Sequence of chain 1.C:
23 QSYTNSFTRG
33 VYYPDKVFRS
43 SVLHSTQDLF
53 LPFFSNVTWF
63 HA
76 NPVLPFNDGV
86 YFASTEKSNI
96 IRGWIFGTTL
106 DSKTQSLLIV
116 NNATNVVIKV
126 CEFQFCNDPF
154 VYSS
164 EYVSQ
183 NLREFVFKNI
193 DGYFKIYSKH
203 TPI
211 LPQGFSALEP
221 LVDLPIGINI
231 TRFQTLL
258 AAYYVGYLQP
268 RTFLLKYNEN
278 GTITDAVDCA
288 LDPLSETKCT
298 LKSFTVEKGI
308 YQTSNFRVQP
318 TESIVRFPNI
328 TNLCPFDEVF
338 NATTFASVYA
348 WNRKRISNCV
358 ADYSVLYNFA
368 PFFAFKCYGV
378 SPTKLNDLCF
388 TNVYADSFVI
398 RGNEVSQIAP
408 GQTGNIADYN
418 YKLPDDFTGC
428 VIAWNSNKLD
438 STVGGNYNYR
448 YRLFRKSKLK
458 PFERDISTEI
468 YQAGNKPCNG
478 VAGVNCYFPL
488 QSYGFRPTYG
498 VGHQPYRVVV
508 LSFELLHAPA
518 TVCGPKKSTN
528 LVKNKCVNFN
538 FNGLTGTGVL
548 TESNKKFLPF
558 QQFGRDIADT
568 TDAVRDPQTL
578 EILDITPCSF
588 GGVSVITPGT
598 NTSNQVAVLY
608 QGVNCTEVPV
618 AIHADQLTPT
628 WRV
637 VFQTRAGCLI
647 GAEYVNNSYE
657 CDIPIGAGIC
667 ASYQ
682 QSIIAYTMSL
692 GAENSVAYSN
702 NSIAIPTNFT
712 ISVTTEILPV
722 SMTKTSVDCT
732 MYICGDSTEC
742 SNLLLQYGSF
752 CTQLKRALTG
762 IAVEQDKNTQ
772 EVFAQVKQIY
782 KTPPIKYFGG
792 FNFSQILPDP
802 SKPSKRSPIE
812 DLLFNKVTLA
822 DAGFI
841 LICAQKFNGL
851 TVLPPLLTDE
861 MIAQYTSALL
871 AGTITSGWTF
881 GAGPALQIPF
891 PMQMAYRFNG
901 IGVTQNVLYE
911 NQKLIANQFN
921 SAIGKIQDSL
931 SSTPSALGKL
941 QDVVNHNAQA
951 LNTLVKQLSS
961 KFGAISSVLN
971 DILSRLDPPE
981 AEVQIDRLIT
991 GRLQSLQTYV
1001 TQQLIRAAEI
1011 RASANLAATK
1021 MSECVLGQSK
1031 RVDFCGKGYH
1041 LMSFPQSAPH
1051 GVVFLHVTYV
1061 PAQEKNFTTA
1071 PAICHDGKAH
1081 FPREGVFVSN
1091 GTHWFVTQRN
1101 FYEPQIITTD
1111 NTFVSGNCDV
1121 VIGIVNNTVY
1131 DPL

Binding-site contacts:
Ligand atom C8 contacts residue LEU914 of chain 1.C at 3.9 Å (hydrophobic).
Ligand atom O7 contacts residue LEU914 of chain 1.C at 3.4 Å.
Ligand atom C5 contacts residue GLN918 of chain 1.C at 4.1 Å.
Ligand atom O6 contacts residue GLN918 of chain 1.C at 2.6 Å (h-bond).
Ligand atom C6 contacts residue GLN918 of chain 1.C at 3.6 Å.
Ligand atom O5 contacts residue ASN709 of chain 1.C at 2.2 Å (h-bond).
Ligand atom N2 contacts residue ASN709 of chain 1.C at 3.1 Å (h-bond).
Ligand atom O5 contacts residue GLN1063 of chain 1.C at 3.7 Å.
Ligand atom C7 contacts residue GLN1063 of chain 1.C at 4.2 Å.
Ligand atom C6 contacts residue LEU914 of chain 1.C at 4.4 Å (hydrophobic).
Ligand atom C5 contacts residue LEU914 of chain 1.C at 4.1 Å (hydrophobic).
Ligand atom C7 contacts residue LEU914 of chain 1.C at 3.7 Å (hydrophobic).
Ligand atom C2 contacts residue ASN709 of chain 1.C at 2.6 Å.
Ligand atom C4 contacts residue ASN709 of chain 1.C at 4.2 Å.
Ligand atom C1 contacts residue ASN709 of chain 1.C at 1.4 Å.
Ligand atom C5 contacts residue ASN709 of chain 1.C at 3.6 Å.
Ligand atom O4 contacts residue LEU914 of chain 1.C at 3.9 Å.
Ligand atom O7 contacts residue GLN1063 of chain 1.C at 3.2 Å (h-bond).
Ligand atom O6 contacts residue LEU914 of chain 1.C at 3.5 Å.
Ligand atom N2 contacts residue LEU914 of chain 1.C at 4.5 Å.
Ligand atom C7 contacts residue ASN709 of chain 1.C at 3.4 Å.
Ligand atom O7 contacts residue ASN709 of chain 1.C at 3.3 Å (h-bond).
Ligand atom C3 contacts residue ASN709 of chain 1.C at 3.9 Å.
Ligand atom C1 contacts residue GLN1063 of chain 1.C at 3.8 Å.
Ligand atom C2 contacts residue GLN1063 of chain 1.C at 4.4 Å.

A protein and the small-molecule ligand that binds it are described below.
Small molecule (SMILES): CC(=O)N[C@H]1[C@H](O[C@H]2[C@H](O)[C@@H](NC(C)=O)CO[C@@H]2CO)O[C@H](CO)[C@@H](O)[C@@H]1O